The small molecule below binds the protein below.
Small molecule (SMILES): CC(=O)N[C@@H]1[C@@H](O)[C@H](O)[C@@H](CO)O[C@H]1O

Binding-site contacts:
Ligand atom C5 contacts residue ASN259 of chain 15.E at 3.6 Å.
Ligand atom O7 contacts residue LYS181 of chain 15.D at 4.3 Å.
Ligand atom O6 contacts residue LYS115 of chain 15.D at 3.5 Å (salt-bridge).
Ligand atom C4 contacts residue ASN259 of chain 15.E at 4.1 Å.
Ligand atom C7 contacts residue ASN259 of chain 15.E at 3.1 Å.
Ligand atom C6 contacts residue THR116 of chain 15.D at 4.5 Å.
Ligand atom C6 contacts residue LYS115 of chain 15.D at 4.3 Å.
Ligand atom C3 contacts residue ASN259 of chain 15.E at 3.7 Å.
Ligand atom O5 contacts residue ASN259 of chain 15.E at 2.3 Å (h-bond).
Ligand atom C2 contacts residue ASN259 of chain 15.E at 2.4 Å.
Ligand atom O7 contacts residue ASN259 of chain 15.E at 2.7 Å (h-bond).
Ligand atom O6 contacts residue THR116 of chain 15.D at 3.2 Å (h-bond).
Ligand atom C8 contacts residue ASN259 of chain 15.E at 4.4 Å.
Ligand atom O7 contacts residue GLU117 of chain 15.D at 4.3 Å.
Ligand atom N2 contacts residue ASN259 of chain 15.E at 3.0 Å (h-bond).
Ligand atom O6 contacts residue ASN259 of chain 15.E at 4.4 Å.
Ligand atom O5 contacts residue THR116 of chain 15.D at 3.8 Å.
Ligand atom C1 contacts residue ASN259 of chain 15.E at 1.4 Å.

Sequence of chain 15.D:
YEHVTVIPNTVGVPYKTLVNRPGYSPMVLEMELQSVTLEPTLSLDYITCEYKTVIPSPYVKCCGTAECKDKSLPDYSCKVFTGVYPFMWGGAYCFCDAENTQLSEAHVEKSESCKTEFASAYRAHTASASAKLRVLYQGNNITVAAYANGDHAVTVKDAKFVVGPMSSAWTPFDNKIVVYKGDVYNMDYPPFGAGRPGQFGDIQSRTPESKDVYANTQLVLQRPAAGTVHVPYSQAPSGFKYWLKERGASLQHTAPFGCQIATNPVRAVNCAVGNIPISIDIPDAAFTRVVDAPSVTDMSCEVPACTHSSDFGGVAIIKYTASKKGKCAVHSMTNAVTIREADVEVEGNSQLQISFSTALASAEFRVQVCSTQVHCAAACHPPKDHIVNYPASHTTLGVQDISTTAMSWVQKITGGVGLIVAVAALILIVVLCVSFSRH

Sequence of chain 15.E:
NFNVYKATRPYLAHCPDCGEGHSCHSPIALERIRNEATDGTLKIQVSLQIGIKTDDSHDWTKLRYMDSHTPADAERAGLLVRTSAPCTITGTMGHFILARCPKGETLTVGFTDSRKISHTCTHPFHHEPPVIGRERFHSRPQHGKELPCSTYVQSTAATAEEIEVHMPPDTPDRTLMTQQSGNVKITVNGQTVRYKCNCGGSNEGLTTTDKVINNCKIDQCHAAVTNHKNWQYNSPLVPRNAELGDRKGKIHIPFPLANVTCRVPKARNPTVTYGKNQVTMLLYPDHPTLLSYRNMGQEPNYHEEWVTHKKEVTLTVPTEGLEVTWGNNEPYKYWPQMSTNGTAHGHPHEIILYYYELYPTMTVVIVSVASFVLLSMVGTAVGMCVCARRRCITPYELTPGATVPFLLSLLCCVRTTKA